Sequence of chain 8.B:
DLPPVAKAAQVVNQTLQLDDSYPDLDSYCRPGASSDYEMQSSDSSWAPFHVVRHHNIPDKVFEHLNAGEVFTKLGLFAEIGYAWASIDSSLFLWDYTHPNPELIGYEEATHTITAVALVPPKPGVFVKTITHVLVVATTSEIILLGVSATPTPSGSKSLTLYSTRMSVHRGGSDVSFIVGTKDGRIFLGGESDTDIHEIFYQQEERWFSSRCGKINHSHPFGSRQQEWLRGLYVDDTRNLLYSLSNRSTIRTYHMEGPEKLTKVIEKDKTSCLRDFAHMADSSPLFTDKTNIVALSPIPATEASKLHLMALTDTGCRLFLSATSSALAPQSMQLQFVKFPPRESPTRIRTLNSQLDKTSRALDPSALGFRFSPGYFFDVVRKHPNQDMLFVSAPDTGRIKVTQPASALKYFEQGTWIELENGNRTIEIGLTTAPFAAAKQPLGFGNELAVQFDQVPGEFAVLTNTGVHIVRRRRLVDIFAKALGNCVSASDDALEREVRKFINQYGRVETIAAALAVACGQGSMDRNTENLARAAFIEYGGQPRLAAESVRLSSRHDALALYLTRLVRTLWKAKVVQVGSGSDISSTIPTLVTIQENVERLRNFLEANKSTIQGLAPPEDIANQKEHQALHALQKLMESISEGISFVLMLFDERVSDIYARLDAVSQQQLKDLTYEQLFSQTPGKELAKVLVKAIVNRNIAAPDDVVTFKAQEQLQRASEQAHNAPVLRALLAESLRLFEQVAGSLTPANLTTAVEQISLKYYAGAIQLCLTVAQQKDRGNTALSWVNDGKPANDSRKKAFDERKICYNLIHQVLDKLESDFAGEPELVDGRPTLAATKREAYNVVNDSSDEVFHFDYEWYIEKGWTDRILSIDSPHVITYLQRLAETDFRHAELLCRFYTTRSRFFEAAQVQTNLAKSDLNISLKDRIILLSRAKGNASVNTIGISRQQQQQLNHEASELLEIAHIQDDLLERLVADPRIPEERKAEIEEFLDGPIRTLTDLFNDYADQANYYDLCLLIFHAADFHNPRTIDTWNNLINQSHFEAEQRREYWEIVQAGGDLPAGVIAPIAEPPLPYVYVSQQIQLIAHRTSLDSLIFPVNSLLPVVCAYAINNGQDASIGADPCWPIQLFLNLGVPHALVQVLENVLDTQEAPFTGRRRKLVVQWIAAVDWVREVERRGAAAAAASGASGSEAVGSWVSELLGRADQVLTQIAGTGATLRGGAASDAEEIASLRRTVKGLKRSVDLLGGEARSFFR

A small-molecule ligand and the protein it binds are described below.
Small molecule (SMILES): CSCC[C@H](NC(=O)[C@@H]1CCCN1C(=O)[C@H](CC(C)C)NC(=O)[C@H](CC(C)C)NC(=O)[C@H](CCCCN)NC(=O)[C@H](C)NC(=O)[C@H](CCCCN)NC(=O)[C@@H](N)CCCN=C(N)N)C(=O)N[C@@H](CCC(=O)O)C(=O)N[C@@H](CCC(=O)O)C(=O)N[C@@H](C)C(=O)N[C@@H](CC(C)C)C(=O)N[C@@H](CC(C)C)C(=O)N1CCC[C@H]1C=O

Binding-site contacts:
Ligand atom C contacts residue TYR162 of chain 8.B at 3.5 Å (hydrophobic).
Ligand atom CA contacts residue VAL127 of chain 8.B at 3.6 Å (hydrophobic).
Ligand atom N contacts residue GLY105 of chain 8.B at 3.1 Å (h-bond).
Ligand atom O contacts residue SER163 of chain 8.B at 3.6 Å (h-bond).
Ligand atom CD contacts residue GLN203 of chain 8.B at 2.8 Å.
Ligand atom N contacts residue VAL125 of chain 8.B at 3.5 Å (h-bond).
Ligand atom CG contacts residue PHE126 of chain 8.B at 3.7 Å (hydrophobic).
Ligand atom N contacts residue LEU161 of chain 8.B at 3.3 Å (h-bond).
Ligand atom CA contacts residue ILE130 of chain 8.B at 3.3 Å (hydrophobic).
Ligand atom O contacts residue TYR162 of chain 8.B at 3.4 Å.
Ligand atom CB contacts residue ILE104 of chain 8.B at 3.5 Å (hydrophobic).
Ligand atom O contacts residue LEU103 of chain 8.B at 3.6 Å.
Ligand atom O contacts residue LEU161 of chain 8.B at 3.3 Å (h-bond).
Ligand atom O contacts residue VAL127 of chain 8.B at 1.8 Å (h-bond).
Ligand atom CA contacts residue PHE126 of chain 8.B at 3.2 Å (hydrophobic).
Ligand atom CA contacts residue GLN203 of chain 8.B at 3.5 Å.
Ligand atom N contacts residue GLN203 of chain 8.B at 3.7 Å.
Ligand atom C contacts residue ILE130 of chain 8.B at 3.7 Å (hydrophobic).
Ligand atom CD1 contacts residue TYR162 of chain 8.B at 2.8 Å (hydrophobic).
Ligand atom CG contacts residue TYR162 of chain 8.B at 3.1 Å (hydrophobic).
Ligand atom C contacts residue GLN203 of chain 8.B at 2.2 Å.
Ligand atom CA contacts residue TYR162 of chain 8.B at 3.5 Å (hydrophobic).
Ligand atom C contacts residue VAL127 of chain 8.B at 3.0 Å (hydrophobic).
Ligand atom O contacts residue VAL127 of chain 8.B at 2.2 Å.
Ligand atom O contacts residue ILE130 of chain 8.B at 3.5 Å.
Ligand atom CD2 contacts residue PHE126 of chain 8.B at 3.3 Å (hydrophobic).
Ligand atom O contacts residue GLN203 of chain 8.B at 1.3 Å (h-bond).
Ligand atom CA contacts residue LEU161 of chain 8.B at 3.2 Å (hydrophobic).
Ligand atom CB contacts residue VAL125 of chain 8.B at 2.6 Å (hydrophobic).
Ligand atom CB contacts residue GLY105 of chain 8.B at 3.2 Å.
Ligand atom CD1 contacts residue GLN203 of chain 8.B at 3.4 Å.
Ligand atom C contacts residue VAL127 of chain 8.B at 3.5 Å (hydrophobic).
Ligand atom CB contacts residue TYR162 of chain 8.B at 2.6 Å (hydrophobic).
Ligand atom CE contacts residue ARG165 of chain 8.B at 2.8 Å.
Ligand atom O contacts residue PHE126 of chain 8.B at 2.8 Å.
Ligand atom CA contacts residue VAL125 of chain 8.B at 3.1 Å (hydrophobic).
Ligand atom SD contacts residue ARG165 of chain 8.B at 2.3 Å (salt-bridge).
Ligand atom CD2 contacts residue LEU161 of chain 8.B at 3.4 Å (hydrophobic).
Ligand atom N contacts residue GLN203 of chain 8.B at 2.9 Å (h-bond).
Ligand atom CB contacts residue ILE130 of chain 8.B at 3.4 Å (hydrophobic).